Sequence of chain 1.B:
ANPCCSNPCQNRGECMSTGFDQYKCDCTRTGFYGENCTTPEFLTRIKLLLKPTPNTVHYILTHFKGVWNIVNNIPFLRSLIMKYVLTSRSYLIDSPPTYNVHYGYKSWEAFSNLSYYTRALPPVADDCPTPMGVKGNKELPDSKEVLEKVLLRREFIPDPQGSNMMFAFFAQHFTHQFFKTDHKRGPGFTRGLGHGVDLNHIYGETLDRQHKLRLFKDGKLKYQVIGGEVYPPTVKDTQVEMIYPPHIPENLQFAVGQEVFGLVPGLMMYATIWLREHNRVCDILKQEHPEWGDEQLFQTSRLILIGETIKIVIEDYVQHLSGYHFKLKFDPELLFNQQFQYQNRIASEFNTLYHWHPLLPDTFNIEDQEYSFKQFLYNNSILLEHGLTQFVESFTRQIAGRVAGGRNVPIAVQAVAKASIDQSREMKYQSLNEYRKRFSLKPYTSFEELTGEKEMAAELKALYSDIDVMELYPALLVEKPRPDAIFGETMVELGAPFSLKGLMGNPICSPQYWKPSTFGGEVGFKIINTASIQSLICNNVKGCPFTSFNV

Binding-site contacts:
Ligand atom C1 contacts residue ASN36 of chain 1.B at 1.3 Å.
Ligand atom C7 contacts residue GLU35 of chain 1.B at 4.3 Å.
Ligand atom C2 contacts residue ASN36 of chain 1.B at 2.5 Å.
Ligand atom C5 contacts residue ASN36 of chain 1.B at 3.5 Å.
Ligand atom O5 contacts residue TYR23 of chain 1.B at 3.5 Å (h-bond).
Ligand atom N2 contacts residue GLU35 of chain 1.B at 3.5 Å (salt-bridge).
Ligand atom C5 contacts residue TYR23 of chain 1.B at 3.6 Å (hydrophobic).
Ligand atom C6 contacts residue TYR23 of chain 1.B at 4.1 Å (hydrophobic).
Ligand atom C4 contacts residue ASN36 of chain 1.B at 4.1 Å.
Ligand atom O6 contacts residue ASN36 of chain 1.B at 4.5 Å.
Ligand atom C2 contacts residue GLU35 of chain 1.B at 4.3 Å.
Ligand atom O6 contacts residue PRO8 of chain 1.B at 4.4 Å.
Ligand atom O7 contacts residue THR38 of chain 1.B at 4.1 Å.
Ligand atom C3 contacts residue ASN36 of chain 1.B at 3.8 Å.
Ligand atom C1 contacts residue GLU35 of chain 1.B at 4.3 Å.
Ligand atom N2 contacts residue ASN36 of chain 1.B at 3.0 Å (h-bond).
Ligand atom O7 contacts residue ASN36 of chain 1.B at 3.3 Å (h-bond).
Ligand atom C1 contacts residue TYR23 of chain 1.B at 3.7 Å (hydrophobic).
Ligand atom C7 contacts residue ASN36 of chain 1.B at 3.4 Å.
Ligand atom O5 contacts residue ASN36 of chain 1.B at 2.2 Å (h-bond).
Ligand atom C8 contacts residue GLU35 of chain 1.B at 4.2 Å.
Ligand atom C3 contacts residue GLU35 of chain 1.B at 4.5 Å.

A small-molecule ligand and the protein it binds are described below.
Small molecule (SMILES): CC(=O)N[C@@H]1[C@@H](O)[C@H](O)[C@@H](CO)O[C@H]1O